Sequence of chain 5.A:
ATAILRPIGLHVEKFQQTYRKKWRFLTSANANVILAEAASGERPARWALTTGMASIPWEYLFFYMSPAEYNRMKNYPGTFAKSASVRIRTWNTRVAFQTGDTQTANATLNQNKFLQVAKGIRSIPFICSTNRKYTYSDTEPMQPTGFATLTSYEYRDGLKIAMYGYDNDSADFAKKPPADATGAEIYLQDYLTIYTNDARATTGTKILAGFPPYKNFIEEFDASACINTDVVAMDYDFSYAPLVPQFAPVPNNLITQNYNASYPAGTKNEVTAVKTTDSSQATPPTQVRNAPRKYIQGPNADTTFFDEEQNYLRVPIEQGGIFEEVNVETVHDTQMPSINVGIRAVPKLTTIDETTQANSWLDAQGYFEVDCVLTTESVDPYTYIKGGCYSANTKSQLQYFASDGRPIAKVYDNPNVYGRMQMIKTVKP

The small molecule below binds the protein below.
Small molecule (SMILES): Nc1ccn([C@H]2C[C@H](O[P](=O)(O)OC[C@H]3O[C@@H](n4cnc5c(=O)[nH]c(N)nc54)C[C@@H]3O[P](=O)(O)OC[C@H]3O[C@@H](n4cnc5c4NC=N[C@@H]5N)C[C@@H]3O)[C@@H](COP(=O)=O)O2)c(=O)n1

Sequence of chain 4.A:
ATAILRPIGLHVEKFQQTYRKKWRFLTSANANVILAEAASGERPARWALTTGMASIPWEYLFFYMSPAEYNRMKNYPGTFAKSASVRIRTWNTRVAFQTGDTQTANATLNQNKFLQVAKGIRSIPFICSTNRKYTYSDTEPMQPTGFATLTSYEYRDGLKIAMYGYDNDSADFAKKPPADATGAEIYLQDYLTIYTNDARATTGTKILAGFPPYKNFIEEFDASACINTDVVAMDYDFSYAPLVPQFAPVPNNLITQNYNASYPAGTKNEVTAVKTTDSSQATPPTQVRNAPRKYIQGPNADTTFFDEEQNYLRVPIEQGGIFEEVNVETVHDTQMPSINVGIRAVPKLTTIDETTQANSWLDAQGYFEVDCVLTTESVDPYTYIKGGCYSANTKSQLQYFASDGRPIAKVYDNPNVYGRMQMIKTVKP

Binding-site contacts:
Ligand atom P contacts residue ARG20 of chain 5.A at 3.1 Å.
Ligand atom N1 contacts residue THR18 of chain 5.A at 3.5 Å (h-bond).
Ligand atom N4 contacts residue LYS215 of chain 4.A at 3.9 Å.
Ligand atom C5 contacts residue LYS22 of chain 5.A at 3.7 Å.
Ligand atom C6 contacts residue LYS22 of chain 5.A at 3.4 Å.
Ligand atom N1 contacts residue GLU69 of chain 5.A at 3.9 Å.
Ligand atom C4 contacts residue ARG20 of chain 5.A at 4.0 Å.
Ligand atom C2 contacts residue ARG20 of chain 5.A at 3.3 Å.
Ligand atom OP1 contacts residue ARG20 of chain 5.A at 2.4 Å (salt-bridge).
Ligand atom N1 contacts residue TYR19 of chain 5.A at 3.5 Å.
Ligand atom N3 contacts residue LYS22 of chain 5.A at 3.6 Å.
Ligand atom OP1 contacts residue ARG20 of chain 5.A at 2.6 Å (salt-bridge).
Ligand atom C5' contacts residue ARG20 of chain 5.A at 3.9 Å.
Ligand atom N2 contacts residue DC1 of chain 4.C at 2.8 Å (h-bond).
Ligand atom O2 contacts residue ARG20 of chain 5.A at 3.8 Å.
Ligand atom C6 contacts residue DC1 of chain 4.C at 3.5 Å.
Ligand atom C6 contacts residue ARG20 of chain 5.A at 3.5 Å.
Ligand atom C6 contacts residue GLU69 of chain 5.A at 3.9 Å.
Ligand atom N6 contacts residue LYS21 of chain 5.A at 3.4 Å (salt-bridge).
Ligand atom N6 contacts residue ARG20 of chain 5.A at 3.2 Å (salt-bridge).
Ligand atom O4' contacts residue ASP371 of chain 5.A at 3.8 Å.
Ligand atom N1 contacts residue ARG20 of chain 5.A at 2.9 Å (salt-bridge).
Ligand atom P contacts residue ARG20 of chain 5.A at 3.7 Å.
Ligand atom O5' contacts residue ARG20 of chain 5.A at 2.8 Å (salt-bridge).
Ligand atom O4' contacts residue LYS22 of chain 5.A at 3.5 Å (salt-bridge).
Ligand atom C2 contacts residue DC1 of chain 4.C at 3.5 Å.
Ligand atom C4 contacts residue LYS22 of chain 5.A at 4.0 Å.
Ligand atom N6 contacts residue GLU69 of chain 5.A at 3.0 Å (salt-bridge).
Ligand atom N4 contacts residue ASN216 of chain 4.A at 3.3 Å (h-bond).
Ligand atom C2 contacts residue LYS22 of chain 5.A at 4.0 Å.
Ligand atom C4' contacts residue ARG20 of chain 5.A at 3.9 Å.
Ligand atom O2 contacts residue LYS21 of chain 5.A at 3.9 Å.
Ligand atom OP1 contacts residue ARG87 of chain 5.A at 4.0 Å.
Ligand atom C2 contacts residue TYR19 of chain 5.A at 3.8 Å (hydrophobic).
Ligand atom O3' contacts residue ARG20 of chain 5.A at 3.5 Å (salt-bridge).
Ligand atom N3 contacts residue ARG20 of chain 5.A at 3.5 Å.
Ligand atom N1 contacts residue LYS22 of chain 5.A at 3.8 Å.
Ligand atom O6 contacts residue DC1 of chain 4.C at 2.9 Å (h-bond).
Ligand atom N1 contacts residue DC1 of chain 4.C at 2.9 Å (h-bond).
Ligand atom C2 contacts residue THR18 of chain 5.A at 3.1 Å.